Sequence of chain 1.A:
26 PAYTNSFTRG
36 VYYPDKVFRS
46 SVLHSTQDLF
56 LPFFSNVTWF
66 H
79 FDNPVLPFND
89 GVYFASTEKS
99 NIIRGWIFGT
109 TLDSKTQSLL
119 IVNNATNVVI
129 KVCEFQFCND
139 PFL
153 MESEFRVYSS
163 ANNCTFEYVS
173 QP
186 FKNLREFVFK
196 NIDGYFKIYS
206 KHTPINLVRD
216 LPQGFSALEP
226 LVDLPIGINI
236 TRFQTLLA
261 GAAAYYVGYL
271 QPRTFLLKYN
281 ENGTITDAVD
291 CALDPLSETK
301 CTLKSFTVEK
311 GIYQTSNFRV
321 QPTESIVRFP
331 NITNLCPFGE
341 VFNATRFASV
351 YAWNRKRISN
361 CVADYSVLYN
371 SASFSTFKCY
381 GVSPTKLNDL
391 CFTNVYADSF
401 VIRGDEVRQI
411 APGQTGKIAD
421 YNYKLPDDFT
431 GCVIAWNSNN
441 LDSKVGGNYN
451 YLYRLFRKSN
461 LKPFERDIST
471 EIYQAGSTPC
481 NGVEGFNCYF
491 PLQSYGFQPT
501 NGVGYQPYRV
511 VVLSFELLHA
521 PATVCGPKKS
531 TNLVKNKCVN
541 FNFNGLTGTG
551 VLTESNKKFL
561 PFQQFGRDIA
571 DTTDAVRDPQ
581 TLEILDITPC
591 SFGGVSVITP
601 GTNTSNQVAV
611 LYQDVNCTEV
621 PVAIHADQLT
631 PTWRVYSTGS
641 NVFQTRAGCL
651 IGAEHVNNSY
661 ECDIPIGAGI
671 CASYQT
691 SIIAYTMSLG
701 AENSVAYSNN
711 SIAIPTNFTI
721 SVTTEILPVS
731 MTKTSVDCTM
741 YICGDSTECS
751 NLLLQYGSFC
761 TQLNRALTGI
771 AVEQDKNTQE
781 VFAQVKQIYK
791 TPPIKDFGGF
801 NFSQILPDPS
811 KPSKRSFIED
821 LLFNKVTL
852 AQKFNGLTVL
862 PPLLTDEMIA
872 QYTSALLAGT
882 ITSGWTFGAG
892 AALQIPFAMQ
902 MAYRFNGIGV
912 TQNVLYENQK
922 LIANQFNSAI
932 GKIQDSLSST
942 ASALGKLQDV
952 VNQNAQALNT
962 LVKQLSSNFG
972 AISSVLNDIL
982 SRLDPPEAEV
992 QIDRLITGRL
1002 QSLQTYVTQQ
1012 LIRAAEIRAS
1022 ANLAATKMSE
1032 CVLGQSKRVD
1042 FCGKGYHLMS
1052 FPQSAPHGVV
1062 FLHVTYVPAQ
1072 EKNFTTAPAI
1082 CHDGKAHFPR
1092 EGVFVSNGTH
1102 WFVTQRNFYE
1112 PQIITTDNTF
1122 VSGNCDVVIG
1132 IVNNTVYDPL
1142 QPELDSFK

This small molecule binds to this protein.
Small molecule (SMILES): CC(=O)N[C@H]1[C@H](O[C@H]2[C@H](O)[C@@H](NC(C)=O)CO[C@@H]2CO)O[C@H](CO)[C@@H](O)[C@@H]1O

Binding-site contacts:
Ligand atom O6 contacts residue PHE718 of chain 1.A at 4.5 Å.
Ligand atom C5 contacts residue ASN717 of chain 1.A at 3.7 Å.
Ligand atom O6 contacts residue GLN926 of chain 1.A at 3.6 Å.
Ligand atom C6 contacts residue GLN926 of chain 1.A at 4.5 Å.
Ligand atom O4 contacts residue LEU922 of chain 1.A at 4.2 Å.
Ligand atom C7 contacts residue LEU922 of chain 1.A at 4.2 Å (hydrophobic).
Ligand atom C5 contacts residue LEU922 of chain 1.A at 3.8 Å (hydrophobic).
Ligand atom C7 contacts residue ASN717 of chain 1.A at 3.4 Å.
Ligand atom C3 contacts residue ASN717 of chain 1.A at 3.8 Å.
Ligand atom O7 contacts residue ASN717 of chain 1.A at 3.4 Å (h-bond).
Ligand atom C8 contacts residue THR716 of chain 1.A at 4.5 Å.
Ligand atom C4 contacts residue LEU922 of chain 1.A at 4.5 Å (hydrophobic).
Ligand atom O5 contacts residue ASN717 of chain 1.A at 2.3 Å (h-bond).
Ligand atom C1 contacts residue ASN717 of chain 1.A at 1.4 Å.
Ligand atom O5 contacts residue GLN1071 of chain 1.A at 3.5 Å (h-bond).
Ligand atom N2 contacts residue ASN717 of chain 1.A at 2.9 Å (h-bond).
Ligand atom C2 contacts residue GLN1071 of chain 1.A at 4.4 Å.
Ligand atom C1 contacts residue GLN1071 of chain 1.A at 3.9 Å.
Ligand atom O7 contacts residue GLN1071 of chain 1.A at 3.3 Å (h-bond).
Ligand atom C1 contacts residue LEU922 of chain 1.A at 4.5 Å (hydrophobic).
Ligand atom C7 contacts residue GLN1071 of chain 1.A at 4.3 Å.
Ligand atom C8 contacts residue LEU922 of chain 1.A at 4.4 Å (hydrophobic).
Ligand atom C2 contacts residue ASN717 of chain 1.A at 2.4 Å.
Ligand atom C6 contacts residue LEU922 of chain 1.A at 4.3 Å (hydrophobic).
Ligand atom C4 contacts residue ASN717 of chain 1.A at 4.2 Å.
Ligand atom O7 contacts residue LEU922 of chain 1.A at 3.7 Å.